Binding-site contacts:
Ligand atom C11 contacts residue ASP85 of chain 5.D at 4.0 Å.
Ligand atom C4 contacts residue GLY78 of chain 5.C at 3.5 Å.
Ligand atom O4 contacts residue GLY78 of chain 5.C at 3.4 Å.
Ligand atom C4 contacts residue HIS298 of chain 5.C at 3.9 Å.
Ligand atom O1A contacts residue GLY78 of chain 5.C at 3.1 Å (h-bond).
Ligand atom C11 contacts residue TYR72 of chain 5.C at 4.2 Å (hydrophobic).
Ligand atom C3 contacts residue GLY78 of chain 5.C at 3.8 Å.
Ligand atom C7 contacts residue TYR72 of chain 5.C at 4.3 Å (hydrophobic).
Ligand atom C1 contacts residue GLY78 of chain 5.C at 4.0 Å.
Ligand atom C3 contacts residue ARG77 of chain 5.C at 4.3 Å.
Ligand atom N5 contacts residue TYR72 of chain 5.C at 2.9 Å (h-bond).
Ligand atom O1B contacts residue SER89 of chain 5.C at 4.4 Å.
Ligand atom C8 contacts residue ARG77 of chain 5.C at 4.4 Å.
Ligand atom C6 contacts residue ASN93 of chain 5.C at 3.9 Å.
Ligand atom O3 contacts residue GLY78 of chain 5.C at 3.5 Å.
Ligand atom C4 contacts residue TYR72 of chain 5.C at 3.5 Å (hydrophobic).
Ligand atom O8 contacts residue TYR72 of chain 5.C at 4.0 Å.
Ligand atom O4 contacts residue THR291 of chain 5.C at 3.9 Å.
Ligand atom O1B contacts residue ARG77 of chain 5.C at 3.1 Å (salt-bridge).
Ligand atom C3 contacts residue GLY78 of chain 5.C at 4.1 Å.
Ligand atom O1A contacts residue TYR72 of chain 5.C at 4.0 Å.
Ligand atom C1 contacts residue ARG77 of chain 5.C at 3.4 Å.
Ligand atom C2 contacts residue GLY78 of chain 5.C at 4.0 Å.
Ligand atom C10 contacts residue TYR72 of chain 5.C at 4.0 Å (hydrophobic).
Ligand atom O4 contacts residue ASN80 of chain 5.C at 4.4 Å.
Ligand atom O4 contacts residue ILE79 of chain 5.C at 3.9 Å.
Ligand atom C6 contacts residue TYR72 of chain 5.C at 3.7 Å (hydrophobic).
Ligand atom C1 contacts residue TYR72 of chain 5.C at 4.3 Å (hydrophobic).
Ligand atom O4 contacts residue HIS298 of chain 5.C at 3.1 Å (h-bond).
Ligand atom O1A contacts residue ARG77 of chain 5.C at 2.9 Å (salt-bridge).
Ligand atom O10 contacts residue ASN293 of chain 5.C at 4.5 Å.
Ligand atom O4 contacts residue TYR72 of chain 5.C at 4.0 Å.
Ligand atom C5 contacts residue TYR72 of chain 5.C at 3.5 Å (hydrophobic).
Ligand atom O1B contacts residue TYR72 of chain 5.C at 4.2 Å.
Ligand atom C3 contacts residue HIS298 of chain 5.C at 4.0 Å.
Ligand atom O6 contacts residue ASN93 of chain 5.C at 4.3 Å.
Ligand atom O8 contacts residue ARG77 of chain 5.C at 3.5 Å (salt-bridge).

This small molecule binds to this protein.
Small molecule (SMILES): CC(=O)N[C@@H]1[C@@H](O[C@@H]2O[C@H](CO)[C@H](O)[C@H](O[C@]3(C(=O)O)C[C@H](O)[C@@H](NC(C)=O)[C@H]([C@H](O)[C@H](O)CO)O3)[C@H]2O)[C@H](O)[C@@H](CO[C@]2(C(=O)O)C[C@H](O)[C@@H](NC(C)=O)[C@H]([C@H](O)[C@H](O)CO)O2)O[C@H]1O

Sequence of chain 5.D:
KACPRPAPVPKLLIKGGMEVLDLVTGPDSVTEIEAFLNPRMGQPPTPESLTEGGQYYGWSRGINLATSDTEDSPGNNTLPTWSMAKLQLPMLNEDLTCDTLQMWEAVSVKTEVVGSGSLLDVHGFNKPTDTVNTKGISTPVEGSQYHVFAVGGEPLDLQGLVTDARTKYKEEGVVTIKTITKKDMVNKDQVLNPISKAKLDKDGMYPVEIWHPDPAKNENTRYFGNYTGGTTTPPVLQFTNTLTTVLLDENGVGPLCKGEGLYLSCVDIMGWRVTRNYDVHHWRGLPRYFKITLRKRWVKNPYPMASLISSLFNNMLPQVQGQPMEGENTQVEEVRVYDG

Sequence of chain 5.C:
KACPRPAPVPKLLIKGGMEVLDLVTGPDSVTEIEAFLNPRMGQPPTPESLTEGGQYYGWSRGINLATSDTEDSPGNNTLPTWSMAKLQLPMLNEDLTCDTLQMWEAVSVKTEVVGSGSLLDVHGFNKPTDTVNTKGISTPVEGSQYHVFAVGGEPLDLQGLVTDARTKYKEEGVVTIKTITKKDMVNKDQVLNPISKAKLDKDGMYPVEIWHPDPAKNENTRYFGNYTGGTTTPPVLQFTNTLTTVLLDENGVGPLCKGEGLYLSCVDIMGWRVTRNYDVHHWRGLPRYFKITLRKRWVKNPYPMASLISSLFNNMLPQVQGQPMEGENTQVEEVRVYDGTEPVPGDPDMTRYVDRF